Sequence of chain 1.C:
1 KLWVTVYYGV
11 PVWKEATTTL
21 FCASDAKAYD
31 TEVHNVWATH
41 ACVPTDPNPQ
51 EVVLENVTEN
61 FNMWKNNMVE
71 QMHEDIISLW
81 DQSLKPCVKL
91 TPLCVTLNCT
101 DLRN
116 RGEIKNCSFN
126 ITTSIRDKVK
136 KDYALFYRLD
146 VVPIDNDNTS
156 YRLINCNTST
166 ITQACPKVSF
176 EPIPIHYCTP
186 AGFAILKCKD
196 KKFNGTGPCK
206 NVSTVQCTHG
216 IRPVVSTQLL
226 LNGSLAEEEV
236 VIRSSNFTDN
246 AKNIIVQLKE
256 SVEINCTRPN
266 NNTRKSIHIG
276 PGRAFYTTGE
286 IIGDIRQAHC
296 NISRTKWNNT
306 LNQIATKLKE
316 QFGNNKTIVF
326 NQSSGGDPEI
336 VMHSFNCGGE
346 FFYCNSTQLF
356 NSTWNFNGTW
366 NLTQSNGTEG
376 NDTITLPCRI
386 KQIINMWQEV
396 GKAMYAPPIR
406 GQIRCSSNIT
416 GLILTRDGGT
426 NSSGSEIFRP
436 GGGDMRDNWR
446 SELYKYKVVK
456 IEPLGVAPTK

Binding-site contacts:
Ligand atom C8 contacts residue ASN362 of chain 1.C at 3.6 Å.
Ligand atom O7 contacts residue ASN362 of chain 1.C at 4.3 Å.
Ligand atom C1 contacts residue ASN362 of chain 1.C at 4.3 Å.
Ligand atom C1 contacts residue LYS321 of chain 1.C at 3.5 Å.
Ligand atom O6 contacts residue LYS321 of chain 1.C at 3.2 Å (salt-bridge).
Ligand atom O5 contacts residue LYS321 of chain 1.C at 3.0 Å (salt-bridge).
Ligand atom C6 contacts residue LYS321 of chain 1.C at 4.2 Å.
Ligand atom C7 contacts residue ASN362 of chain 1.C at 4.0 Å.
Ligand atom C5 contacts residue LYS321 of chain 1.C at 4.2 Å.

A protein and the small-molecule ligand that binds it are described below.
Small molecule (SMILES): CC(=O)N[C@@H]1[C@@H](O)[C@H](O)[C@@H](CO)O[C@H]1O